Sequence of chain 1.E:
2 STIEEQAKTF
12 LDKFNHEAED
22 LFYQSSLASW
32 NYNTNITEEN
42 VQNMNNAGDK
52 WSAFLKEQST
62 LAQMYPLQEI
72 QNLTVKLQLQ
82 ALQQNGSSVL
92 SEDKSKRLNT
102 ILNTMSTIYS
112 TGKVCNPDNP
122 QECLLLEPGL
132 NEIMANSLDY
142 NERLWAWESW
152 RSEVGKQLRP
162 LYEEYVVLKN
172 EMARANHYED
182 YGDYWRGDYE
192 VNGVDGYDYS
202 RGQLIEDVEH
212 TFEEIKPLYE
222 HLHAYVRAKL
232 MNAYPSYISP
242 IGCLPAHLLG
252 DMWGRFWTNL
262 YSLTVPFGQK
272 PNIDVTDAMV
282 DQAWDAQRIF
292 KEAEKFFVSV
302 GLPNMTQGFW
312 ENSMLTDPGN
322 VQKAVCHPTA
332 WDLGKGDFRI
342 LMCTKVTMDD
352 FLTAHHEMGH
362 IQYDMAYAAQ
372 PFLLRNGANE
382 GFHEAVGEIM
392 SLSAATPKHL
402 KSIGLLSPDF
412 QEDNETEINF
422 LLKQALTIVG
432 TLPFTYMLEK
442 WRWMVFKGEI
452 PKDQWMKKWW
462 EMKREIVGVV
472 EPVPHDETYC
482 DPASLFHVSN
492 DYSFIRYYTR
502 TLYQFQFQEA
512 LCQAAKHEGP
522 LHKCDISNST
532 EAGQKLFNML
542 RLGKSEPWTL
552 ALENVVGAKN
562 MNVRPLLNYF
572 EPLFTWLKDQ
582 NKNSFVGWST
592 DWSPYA

Binding-site contacts:
Ligand atom O7 contacts residue ASN529 of chain 1.E at 3.4 Å (h-bond).
Ligand atom C8 contacts residue ASP526 of chain 1.E at 3.4 Å.
Ligand atom C5 contacts residue ASN529 of chain 1.E at 3.7 Å.
Ligand atom C7 contacts residue ASN529 of chain 1.E at 3.2 Å.
Ligand atom N2 contacts residue SER403 of chain 1.E at 3.3 Å (h-bond).
Ligand atom C2 contacts residue SER403 of chain 1.E at 4.2 Å.
Ligand atom C2 contacts residue ASN529 of chain 1.E at 2.4 Å.
Ligand atom C7 contacts residue SER403 of chain 1.E at 4.1 Å.
Ligand atom C1 contacts residue ASN529 of chain 1.E at 1.4 Å.
Ligand atom C3 contacts residue ASN529 of chain 1.E at 3.8 Å.
Ligand atom C8 contacts residue ASN529 of chain 1.E at 4.3 Å.
Ligand atom C3 contacts residue SER403 of chain 1.E at 4.0 Å.
Ligand atom C8 contacts residue LYS399 of chain 1.E at 3.9 Å.
Ligand atom O3 contacts residue SER403 of chain 1.E at 3.9 Å.
Ligand atom N2 contacts residue ASN529 of chain 1.E at 2.8 Å (h-bond).
Ligand atom C8 contacts residue SER403 of chain 1.E at 3.7 Å.
Ligand atom C4 contacts residue ASN529 of chain 1.E at 4.2 Å.
Ligand atom O5 contacts residue ASN529 of chain 1.E at 2.4 Å (h-bond).

A small-molecule ligand and the protein it binds are described below.
Small molecule (SMILES): CC(=O)N[C@@H]1[C@@H](O)[C@H](O)[C@@H](CO)O[C@H]1O